The protein below binds the small molecule below.
Small molecule (SMILES): C[C@]12CCc3c(ccc4cc(O)ccc34)[C@@H]1CC[C@@]2(C)O

Sequence of chain 1.A:
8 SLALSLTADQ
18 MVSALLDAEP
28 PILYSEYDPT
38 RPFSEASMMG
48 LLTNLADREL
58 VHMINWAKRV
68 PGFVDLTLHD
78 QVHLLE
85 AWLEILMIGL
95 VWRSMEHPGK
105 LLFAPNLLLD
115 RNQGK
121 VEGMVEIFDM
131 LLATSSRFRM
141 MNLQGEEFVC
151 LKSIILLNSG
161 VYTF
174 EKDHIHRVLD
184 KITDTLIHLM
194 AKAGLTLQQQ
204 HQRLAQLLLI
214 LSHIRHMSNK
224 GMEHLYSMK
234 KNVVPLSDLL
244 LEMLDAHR

Binding-site contacts:
Ligand atom CAM contacts residue PHE107 of chain 1.A at 3.9 Å (hydrophobic).
Ligand atom CAN contacts residue GLU56 of chain 1.A at 3.1 Å.
Ligand atom CAI contacts residue PHE107 of chain 1.A at 4.1 Å (hydrophobic).
Ligand atom CAK contacts residue ALA53 of chain 1.A at 3.9 Å (hydrophobic).
Ligand atom OAT contacts residue ARG97 of chain 1.A at 3.1 Å (salt-bridge).
Ligand atom CAN contacts residue ALA53 of chain 1.A at 4.2 Å (hydrophobic).
Ligand atom CAG contacts residue PHE107 of chain 1.A at 3.6 Å (hydrophobic).
Ligand atom CAJ contacts residue LEU49 of chain 1.A at 3.9 Å (hydrophobic).
Ligand atom CAQ contacts residue GLY224 of chain 1.A at 4.2 Å.
Ligand atom CAH contacts residue PHE107 of chain 1.A at 3.7 Å (hydrophobic).
Ligand atom CAK contacts residue PHE107 of chain 1.A at 4.1 Å (hydrophobic).
Ligand atom CAR contacts residue LEU228 of chain 1.A at 4.2 Å (hydrophobic).
Ligand atom CAA contacts residue HIS227 of chain 1.A at 3.5 Å.
Ligand atom OAT contacts residue GLU56 of chain 1.A at 2.3 Å (salt-bridge).
Ligand atom CAC contacts residue GLY224 of chain 1.A at 3.9 Å.
Ligand atom CAL contacts residue LEU94 of chain 1.A at 4.0 Å (hydrophobic).
Ligand atom CAO contacts residue GLU56 of chain 1.A at 3.1 Å.
Ligand atom CAO contacts residue ARG97 of chain 1.A at 4.1 Å.
Ligand atom OAU contacts residue MET124 of chain 1.A at 3.6 Å (h-bond).
Ligand atom CAC contacts residue ILE127 of chain 1.A at 4.0 Å (hydrophobic).
Ligand atom CAP contacts residue LEU49 of chain 1.A at 4.0 Å (hydrophobic).
Ligand atom CAL contacts residue LEU90 of chain 1.A at 3.6 Å (hydrophobic).
Ligand atom OAU contacts residue HIS227 of chain 1.A at 3.4 Å.
Ligand atom CAR contacts residue LEU87 of chain 1.A at 4.1 Å (hydrophobic).
Ligand atom CAS contacts residue MET46 of chain 1.A at 4.0 Å (hydrophobic).
Ligand atom CAL contacts residue PHE107 of chain 1.A at 4.2 Å (hydrophobic).
Ligand atom CAM contacts residue LEU94 of chain 1.A at 3.7 Å (hydrophobic).
Ligand atom CAQ contacts residue MET91 of chain 1.A at 3.8 Å (hydrophobic).
Ligand atom CAE contacts residue PHE107 of chain 1.A at 4.1 Å (hydrophobic).
Ligand atom CAF contacts residue PHE107 of chain 1.A at 3.9 Å (hydrophobic).
Ligand atom CAM contacts residue MET91 of chain 1.A at 3.8 Å (hydrophobic).
Ligand atom CAC contacts residue HIS227 of chain 1.A at 3.6 Å.
Ligand atom CAK contacts residue LEU49 of chain 1.A at 3.8 Å (hydrophobic).
Ligand atom CAI contacts residue MET91 of chain 1.A at 4.0 Å (hydrophobic).
Ligand atom CAN contacts residue LEU52 of chain 1.A at 4.2 Å (hydrophobic).
Ligand atom CAQ contacts residue ILE127 of chain 1.A at 3.9 Å (hydrophobic).
Ligand atom CAS contacts residue LEU228 of chain 1.A at 3.7 Å (hydrophobic).
Ligand atom CAS contacts residue HIS227 of chain 1.A at 3.0 Å.
Ligand atom CAO contacts residue LEU90 of chain 1.A at 4.0 Å (hydrophobic).
Ligand atom OAT contacts residue LEU90 of chain 1.A at 3.9 Å.